Sequence of chain 1.A:
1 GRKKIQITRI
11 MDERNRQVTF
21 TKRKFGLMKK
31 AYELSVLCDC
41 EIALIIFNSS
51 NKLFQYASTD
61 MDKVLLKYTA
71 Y

Binding-site contacts:
Ligand atom N2 contacts residue TYR68 of chain 1.B at 4.0 Å.
Ligand atom O2 contacts residue TYR68 of chain 1.B at 3.6 Å (h-bond).
Ligand atom C1 contacts residue THR69 of chain 1.B at 3.2 Å.
Ligand atom N3 contacts residue ASP60 of chain 1.A at 3.7 Å.
Ligand atom C17 contacts residue MET61 of chain 1.A at 3.9 Å (hydrophobic).
Ligand atom N2 contacts residue ASP62 of chain 1.A at 3.4 Å (salt-bridge).
Ligand atom C4 contacts residue LEU65 of chain 1.B at 4.0 Å (hydrophobic).
Ligand atom C3 contacts residue LEU66 of chain 1.B at 4.2 Å (hydrophobic).
Ligand atom C13 contacts residue TYR68 of chain 1.B at 3.6 Å (hydrophobic).
Ligand atom C4 contacts residue THR69 of chain 1.A at 3.4 Å.
Ligand atom C6 contacts residue THR69 of chain 1.B at 3.0 Å.
Ligand atom C8 contacts residue LEU66 of chain 1.A at 3.6 Å (hydrophobic).
Ligand atom C10 contacts residue ASP62 of chain 1.A at 3.6 Å.
Ligand atom C10 contacts residue LEU65 of chain 1.A at 3.5 Å (hydrophobic).
Ligand atom C2 contacts residue LEU66 of chain 1.B at 3.4 Å (hydrophobic).
Ligand atom C16 contacts residue MET61 of chain 1.A at 3.4 Å (hydrophobic).
Ligand atom C2 contacts residue LEU65 of chain 1.B at 3.7 Å (hydrophobic).
Ligand atom C14 contacts residue TYR68 of chain 1.B at 3.4 Å (hydrophobic).
Ligand atom C15 contacts residue MET61 of chain 1.A at 3.9 Å (hydrophobic).
Ligand atom C1 contacts residue LEU65 of chain 1.B at 3.9 Å (hydrophobic).
Ligand atom C1 contacts residue LEU66 of chain 1.B at 3.6 Å (hydrophobic).
Ligand atom C3 contacts residue LEU65 of chain 1.B at 3.6 Å (hydrophobic).
Ligand atom C15 contacts residue ASP62 of chain 1.A at 4.0 Å.
Ligand atom N2 contacts residue MET61 of chain 1.A at 3.7 Å.
Ligand atom C11 contacts residue ASP62 of chain 1.A at 3.5 Å.
Ligand atom N1 contacts residue LEU65 of chain 1.A at 3.7 Å.
Ligand atom C20 contacts residue ASP60 of chain 1.A at 3.9 Å.
Ligand atom C7 contacts residue LEU65 of chain 1.A at 4.0 Å (hydrophobic).
Ligand atom C12 contacts residue TYR68 of chain 1.B at 3.6 Å (hydrophobic).
Ligand atom C9 contacts residue ASP62 of chain 1.A at 3.5 Å.
Ligand atom O1 contacts residue THR69 of chain 1.B at 3.5 Å.
Ligand atom N3 contacts residue ASP62 of chain 1.A at 3.6 Å (salt-bridge).
Ligand atom C8 contacts residue ASP62 of chain 1.A at 3.8 Å.
Ligand atom C9 contacts residue LEU65 of chain 1.A at 4.1 Å (hydrophobic).
Ligand atom C3 contacts residue THR69 of chain 1.A at 4.2 Å.
Ligand atom C8 contacts residue LEU65 of chain 1.A at 3.5 Å (hydrophobic).
Ligand atom C12 contacts residue ASP62 of chain 1.A at 3.5 Å.
Ligand atom C19 contacts residue ASP60 of chain 1.A at 3.6 Å.
Ligand atom C5 contacts residue THR69 of chain 1.B at 4.2 Å.
Ligand atom C16 contacts residue TYR68 of chain 1.B at 4.2 Å (hydrophobic).

The protein below binds the small molecule below.
Small molecule (SMILES): Nc1ccccc1NC(=O)CCC/C=C/CC(=O)Nc1ccccc1

Sequence of chain 1.B:
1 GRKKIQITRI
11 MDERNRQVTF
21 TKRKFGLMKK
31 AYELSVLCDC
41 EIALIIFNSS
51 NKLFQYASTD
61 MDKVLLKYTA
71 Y